Sequence of chain 1.C:
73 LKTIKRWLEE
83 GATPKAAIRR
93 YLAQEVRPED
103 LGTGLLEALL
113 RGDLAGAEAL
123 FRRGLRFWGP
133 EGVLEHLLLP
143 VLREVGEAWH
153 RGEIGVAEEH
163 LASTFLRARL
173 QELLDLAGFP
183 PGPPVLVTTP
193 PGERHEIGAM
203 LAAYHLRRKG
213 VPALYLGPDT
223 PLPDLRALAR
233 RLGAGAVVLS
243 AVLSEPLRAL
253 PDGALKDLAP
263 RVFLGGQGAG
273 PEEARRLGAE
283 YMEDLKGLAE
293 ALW

Binding-site contacts:
Ligand atom O2' contacts residue TRP151 of chain 1.C at 3.9 Å.
Ligand atom N7 contacts residue VAL158 of chain 1.C at 3.9 Å.
Ligand atom C3' contacts residue TRP151 of chain 1.C at 3.3 Å (hydrophobic).
Ligand atom N9 contacts residue VAL158 of chain 1.C at 3.8 Å.
Ligand atom C2 contacts residue VAL158 of chain 1.C at 3.7 Å (hydrophobic).
Ligand atom C5 contacts residue VAL158 of chain 1.C at 4.0 Å (hydrophobic).
Ligand atom C2 contacts residue PRO223 of chain 1.D at 4.0 Å (hydrophobic).
Ligand atom C1' contacts residue VAL158 of chain 1.C at 4.0 Å (hydrophobic).
Ligand atom N1 contacts residue ASP221 of chain 1.D at 3.7 Å.
Ligand atom C4' contacts residue GLU161 of chain 1.C at 3.9 Å.
Ligand atom C3' contacts residue GLU161 of chain 1.C at 3.9 Å.
Ligand atom C4' contacts residue B121 of chain 1.M at 3.0 Å.
Ligand atom O2' contacts residue GLU161 of chain 1.C at 2.5 Å (salt-bridge).
Ligand atom O4' contacts residue B121 of chain 1.M at 3.2 Å.
Ligand atom N3 contacts residue HIS162 of chain 1.C at 3.2 Å.
Ligand atom N1 contacts residue PRO223 of chain 1.D at 3.6 Å.
Ligand atom C4 contacts residue VAL158 of chain 1.C at 3.4 Å (hydrophobic).
Ligand atom C1' contacts residue GLU161 of chain 1.C at 3.5 Å.
Ligand atom C5' contacts residue B121 of chain 1.M at 1.9 Å.
Ligand atom N6 contacts residue PRO223 of chain 1.D at 3.5 Å.
Ligand atom C6 contacts residue PRO223 of chain 1.D at 3.6 Å (hydrophobic).
Ligand atom O3' contacts residue TRP151 of chain 1.C at 3.6 Å.
Ligand atom O3' contacts residue GLU161 of chain 1.C at 3.1 Å.
Ligand atom C2 contacts residue ASP221 of chain 1.D at 3.2 Å.
Ligand atom N3 contacts residue ASP221 of chain 1.D at 4.2 Å.
Ligand atom C5 contacts residue B121 of chain 1.M at 3.8 Å.
Ligand atom C8 contacts residue B121 of chain 1.M at 3.6 Å.
Ligand atom N3 contacts residue VAL158 of chain 1.C at 3.2 Å.
Ligand atom N7 contacts residue B121 of chain 1.M at 3.6 Å (h-bond).
Ligand atom C2' contacts residue GLU161 of chain 1.C at 3.4 Å.
Ligand atom C2' contacts residue TRP151 of chain 1.C at 3.5 Å (hydrophobic).
Ligand atom C2' contacts residue VAL158 of chain 1.C at 4.0 Å (hydrophobic).
Ligand atom C2 contacts residue HIS162 of chain 1.C at 3.6 Å.
Ligand atom N3 contacts residue B121 of chain 1.M at 3.8 Å.
Ligand atom C1' contacts residue B121 of chain 1.M at 3.5 Å.
Ligand atom O2' contacts residue VAL158 of chain 1.C at 3.5 Å.
Ligand atom N9 contacts residue B121 of chain 1.M at 4.0 Å.
Ligand atom C8 contacts residue VAL158 of chain 1.C at 3.8 Å (hydrophobic).
Ligand atom C4 contacts residue B121 of chain 1.M at 4.1 Å.
Ligand atom C8 contacts residue TRP151 of chain 1.C at 3.5 Å (hydrophobic).

Sequence of chain 1.D:
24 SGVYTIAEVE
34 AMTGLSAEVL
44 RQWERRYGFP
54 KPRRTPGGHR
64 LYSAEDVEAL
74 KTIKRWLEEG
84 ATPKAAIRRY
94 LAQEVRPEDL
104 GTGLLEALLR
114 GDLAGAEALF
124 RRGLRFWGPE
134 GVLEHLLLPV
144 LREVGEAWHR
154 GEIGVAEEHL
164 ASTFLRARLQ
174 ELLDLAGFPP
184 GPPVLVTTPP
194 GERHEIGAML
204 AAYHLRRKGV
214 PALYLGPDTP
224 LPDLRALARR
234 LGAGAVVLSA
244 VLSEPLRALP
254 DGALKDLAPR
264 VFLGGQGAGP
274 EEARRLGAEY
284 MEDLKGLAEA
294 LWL

A small-molecule ligand and the protein it binds are described below.
Small molecule (SMILES): C[C@H]1O[C@@H](n2cnc3c(N)ncnc32)[C@H](O)[C@@H]1O